Sequence of chain 1.B:
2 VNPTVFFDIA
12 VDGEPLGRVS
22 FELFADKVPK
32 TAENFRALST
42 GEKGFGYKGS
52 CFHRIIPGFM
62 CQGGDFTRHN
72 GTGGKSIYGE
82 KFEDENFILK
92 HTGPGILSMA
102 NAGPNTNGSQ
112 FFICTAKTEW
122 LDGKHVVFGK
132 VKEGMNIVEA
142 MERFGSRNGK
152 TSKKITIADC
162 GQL

Binding-site contacts:
Ligand atom C7 contacts residue HIS126 of chain 1.B at 3.9 Å.
Ligand atom O5 contacts residue GLN63 of chain 1.B at 2.9 Å (h-bond).
Ligand atom C24 contacts residue GLN111 of chain 1.B at 3.5 Å.
Ligand atom C7 contacts residue PHE113 of chain 1.B at 3.8 Å (hydrophobic).
Ligand atom O3 contacts residue HIS126 of chain 1.B at 3.1 Å.
Ligand atom O1 contacts residue PHE60 of chain 1.B at 3.9 Å.
Ligand atom C11 contacts residue ALA101 of chain 1.B at 3.8 Å (hydrophobic).
Ligand atom C8 contacts residue GLN63 of chain 1.B at 3.7 Å.
Ligand atom C21 contacts residue ASN102 of chain 1.B at 3.9 Å.
Ligand atom N3 contacts residue ARG55 of chain 1.B at 3.8 Å.
Ligand atom N3 contacts residue GLN63 of chain 1.B at 2.9 Å (h-bond).
Ligand atom O5 contacts residue ARG55 of chain 1.B at 3.6 Å.
Ligand atom O6 contacts residue ALA103 of chain 1.B at 3.5 Å.
Ligand atom C9 contacts residue GLN63 of chain 1.B at 3.9 Å.
Ligand atom N4 contacts residue ASN102 of chain 1.B at 2.7 Å (h-bond).
Ligand atom C22 contacts residue GLN111 of chain 1.B at 3.2 Å.
Ligand atom O4 contacts residue LEU122 of chain 1.B at 3.2 Å.
Ligand atom C20 contacts residue GLN63 of chain 1.B at 3.8 Å.
Ligand atom C13 contacts residue ASN102 of chain 1.B at 3.3 Å.
Ligand atom C34 contacts residue ARG55 of chain 1.B at 3.5 Å.
Ligand atom C8 contacts residue PHE113 of chain 1.B at 3.5 Å (hydrophobic).
Ligand atom C23 contacts residue GLN111 of chain 1.B at 3.5 Å.
Ligand atom C22 contacts residue GLY72 of chain 1.B at 3.8 Å.
Ligand atom C25 contacts residue ILE57 of chain 1.B at 3.8 Å (hydrophobic).
Ligand atom C11 contacts residue ASN102 of chain 1.B at 3.8 Å.
Ligand atom O3 contacts residue ASN102 of chain 1.B at 2.8 Å (h-bond).
Ligand atom C18 contacts residue HIS126 of chain 1.B at 3.7 Å.
Ligand atom O2 contacts residue GLN63 of chain 1.B at 3.5 Å (h-bond).
Ligand atom C12 contacts residue ASN102 of chain 1.B at 3.3 Å.
Ligand atom O3 contacts residue ALA101 of chain 1.B at 3.1 Å.
Ligand atom O4 contacts residue HIS126 of chain 1.B at 3.0 Å (h-bond).
Ligand atom N2 contacts residue GLN63 of chain 1.B at 3.4 Å (h-bond).
Ligand atom C19 contacts residue HIS126 of chain 1.B at 3.5 Å.
Ligand atom C34 contacts residue GLY72 of chain 1.B at 3.7 Å.
Ligand atom C6 contacts residue MET61 of chain 1.B at 3.5 Å (hydrophobic).
Ligand atom O2 contacts residue ARG55 of chain 1.B at 3.0 Å.
Ligand atom C20 contacts residue ASN102 of chain 1.B at 3.7 Å.
Ligand atom O8 contacts residue ARG55 of chain 1.B at 3.9 Å.
Ligand atom C11 contacts residue HIS126 of chain 1.B at 3.8 Å.
Ligand atom C24 contacts residue THR73 of chain 1.B at 3.6 Å.

This protein binds this small molecule.
Small molecule (SMILES): CO[C@@H]1[C@@H](C)[C@@H](OC)/C=C/C=C/CCOC(=O)[C@@H]2CCCN(N2)C(=O)[C@H](Cc2cccc(O)c2)NC(=O)[C@H](C(C)C)NC(=O)[C@@H]1C